Binding-site contacts:
Ligand atom C4 contacts residue LEU53 of chain 1.A at 3.6 Å (hydrophobic).
Ligand atom C5 contacts residue TRP42 of chain 1.A at 3.7 Å (hydrophobic).
Ligand atom C5 contacts residue PRO43 of chain 1.A at 4.0 Å (hydrophobic).
Ligand atom O1 contacts residue ILE107 of chain 1.A at 3.7 Å.
Ligand atom C4 contacts residue PRO43 of chain 1.A at 3.7 Å (hydrophobic).
Ligand atom C7 contacts residue PRO43 of chain 1.A at 4.4 Å (hydrophobic).
Ligand atom C5 contacts residue GOL1 of chain 1.C at 4.3 Å.
Ligand atom C4 contacts residue GOL1 of chain 1.C at 3.0 Å.
Ligand atom C1 contacts residue ILE107 of chain 1.A at 4.0 Å (hydrophobic).
Ligand atom C2 contacts residue ILE107 of chain 1.A at 4.3 Å (hydrophobic).
Ligand atom O1 contacts residue GOL1 of chain 1.C at 4.2 Å.
Ligand atom I1 contacts residue PRO43 of chain 1.A at 4.4 Å.
Ligand atom I1 contacts residue TRP42 of chain 1.A at 4.1 Å.
Ligand atom C2 contacts residue LEU53 of chain 1.A at 4.1 Å (hydrophobic).
Ligand atom I1 contacts residue GLN46 of chain 1.A at 3.5 Å.
Ligand atom C7 contacts residue TRP42 of chain 1.A at 3.5 Å (hydrophobic).
Ligand atom C7 contacts residue GOL1 of chain 1.C at 4.2 Å.
Ligand atom C2 contacts residue GOL1 of chain 1.C at 2.9 Å.
Ligand atom C3 contacts residue LEU53 of chain 1.A at 3.5 Å (hydrophobic).
Ligand atom C7 contacts residue LEU53 of chain 1.A at 4.1 Å (hydrophobic).
Ligand atom C1 contacts residue GOL1 of chain 1.C at 3.1 Å.
Ligand atom C6 contacts residue PRO43 of chain 1.A at 4.4 Å (hydrophobic).
Ligand atom C5 contacts residue LEU53 of chain 1.A at 4.2 Å (hydrophobic).
Ligand atom C6 contacts residue LEU53 of chain 1.A at 4.2 Å (hydrophobic).
Ligand atom N1 contacts residue LEU53 of chain 1.A at 4.4 Å.
Ligand atom C6 contacts residue TRP42 of chain 1.A at 2.9 Å (hydrophobic).
Ligand atom C3 contacts residue PRO43 of chain 1.A at 4.0 Å (hydrophobic).
Ligand atom C2 contacts residue PRO43 of chain 1.A at 4.2 Å (hydrophobic).
Ligand atom N1 contacts residue GOL1 of chain 1.C at 2.6 Å (h-bond).
Ligand atom C3 contacts residue GOL1 of chain 1.C at 2.0 Å.

This protein binds this small molecule.
Small molecule (SMILES): NC(=O)c1ccc(I)cc1

Sequence of chain 1.A:
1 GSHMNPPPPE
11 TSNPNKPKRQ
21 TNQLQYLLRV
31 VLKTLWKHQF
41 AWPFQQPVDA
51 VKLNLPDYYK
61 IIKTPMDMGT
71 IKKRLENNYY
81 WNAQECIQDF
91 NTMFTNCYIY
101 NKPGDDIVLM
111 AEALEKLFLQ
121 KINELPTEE